Sequence of chain 1.A:
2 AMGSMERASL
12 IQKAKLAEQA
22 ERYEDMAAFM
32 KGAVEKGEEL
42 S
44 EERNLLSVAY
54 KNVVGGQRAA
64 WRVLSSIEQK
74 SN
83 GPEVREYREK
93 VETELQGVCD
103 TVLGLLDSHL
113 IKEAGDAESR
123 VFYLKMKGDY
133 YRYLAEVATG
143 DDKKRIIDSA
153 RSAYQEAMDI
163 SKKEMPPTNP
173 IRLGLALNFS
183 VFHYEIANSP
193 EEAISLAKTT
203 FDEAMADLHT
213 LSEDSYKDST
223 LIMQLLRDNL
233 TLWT

Sequence of chain 1.B:
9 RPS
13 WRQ

Binding-site contacts:
Ligand atom C02 contacts residue ILE173 of chain 1.A at 3.6 Å (hydrophobic).
Ligand atom O19 contacts residue LYS127 of chain 1.A at 4.2 Å.
Ligand atom C01 contacts residue TRP13 of chain 1.B at 3.8 Å (hydrophobic).
Ligand atom C15 contacts residue PRO172 of chain 1.A at 3.9 Å (hydrophobic).
Ligand atom C20 contacts residue TRP13 of chain 1.B at 3.6 Å (hydrophobic).
Ligand atom C04 contacts residue TRP13 of chain 1.B at 3.5 Å (hydrophobic).
Ligand atom C05 contacts residue TRP13 of chain 1.B at 3.7 Å (hydrophobic).
Ligand atom C11 contacts residue CSO43 of chain 1.A at 3.2 Å.
Ligand atom O19 contacts residue TRP13 of chain 1.B at 3.6 Å.
Ligand atom C03 contacts residue LYS127 of chain 1.A at 3.1 Å.
Ligand atom N14 contacts residue PRO172 of chain 1.A at 4.2 Å.
Ligand atom C02 contacts residue LYS127 of chain 1.A at 2.6 Å.
Ligand atom C20 contacts residue SER50 of chain 1.A at 3.7 Å.
Ligand atom C17 contacts residue TRP13 of chain 1.B at 3.4 Å (hydrophobic).
Ligand atom O19 contacts residue SER50 of chain 1.A at 4.0 Å.
Ligand atom C12 contacts residue ASN47 of chain 1.A at 3.8 Å.
Ligand atom C20 contacts residue PHE124 of chain 1.A at 3.7 Å (hydrophobic).
Ligand atom C01 contacts residue LYS127 of chain 1.A at 1.4 Å.
Ligand atom C16 contacts residue PRO172 of chain 1.A at 3.7 Å (hydrophobic).
Ligand atom N06 contacts residue PRO172 of chain 1.A at 3.9 Å.
Ligand atom C03 contacts residue ILE173 of chain 1.A at 3.9 Å (hydrophobic).
Ligand atom C18 contacts residue ILE173 of chain 1.A at 4.1 Å (hydrophobic).
Ligand atom C03 contacts residue PRO172 of chain 1.A at 3.4 Å (hydrophobic).
Ligand atom C01 contacts residue ILE173 of chain 1.A at 3.6 Å (hydrophobic).
Ligand atom C10 contacts residue CSO43 of chain 1.A at 4.0 Å.
Ligand atom C18 contacts residue TRP13 of chain 1.B at 3.6 Å (hydrophobic).
Ligand atom N06 contacts residue TRP13 of chain 1.B at 4.2 Å.
Ligand atom C12 contacts residue CSO43 of chain 1.A at 3.4 Å.
Ligand atom C18 contacts residue LYS127 of chain 1.A at 3.8 Å.
Ligand atom O19 contacts residue PHE124 of chain 1.A at 3.7 Å.
Ligand atom C04 contacts residue PRO172 of chain 1.A at 3.3 Å (hydrophobic).
Ligand atom C02 contacts residue TRP13 of chain 1.B at 3.6 Å (hydrophobic).
Ligand atom C20 contacts residue ASN47 of chain 1.A at 3.4 Å.
Ligand atom C03 contacts residue GLY176 of chain 1.A at 3.9 Å.
Ligand atom C07 contacts residue PRO172 of chain 1.A at 4.1 Å (hydrophobic).
Ligand atom C04 contacts residue ILE173 of chain 1.A at 4.1 Å (hydrophobic).
Ligand atom C04 contacts residue ILE224 of chain 1.A at 3.7 Å (hydrophobic).
Ligand atom C03 contacts residue TRP13 of chain 1.B at 3.6 Å (hydrophobic).
Ligand atom C16 contacts residue ILE224 of chain 1.A at 3.9 Å (hydrophobic).
Ligand atom C13 contacts residue ASN47 of chain 1.A at 4.3 Å.

A protein and the small-molecule ligand that binds it are described below.
Small molecule (SMILES): COc1cc(-n2ccnc2-c2ccccc2)ccc1C=O